Sequence of chain 1.D:
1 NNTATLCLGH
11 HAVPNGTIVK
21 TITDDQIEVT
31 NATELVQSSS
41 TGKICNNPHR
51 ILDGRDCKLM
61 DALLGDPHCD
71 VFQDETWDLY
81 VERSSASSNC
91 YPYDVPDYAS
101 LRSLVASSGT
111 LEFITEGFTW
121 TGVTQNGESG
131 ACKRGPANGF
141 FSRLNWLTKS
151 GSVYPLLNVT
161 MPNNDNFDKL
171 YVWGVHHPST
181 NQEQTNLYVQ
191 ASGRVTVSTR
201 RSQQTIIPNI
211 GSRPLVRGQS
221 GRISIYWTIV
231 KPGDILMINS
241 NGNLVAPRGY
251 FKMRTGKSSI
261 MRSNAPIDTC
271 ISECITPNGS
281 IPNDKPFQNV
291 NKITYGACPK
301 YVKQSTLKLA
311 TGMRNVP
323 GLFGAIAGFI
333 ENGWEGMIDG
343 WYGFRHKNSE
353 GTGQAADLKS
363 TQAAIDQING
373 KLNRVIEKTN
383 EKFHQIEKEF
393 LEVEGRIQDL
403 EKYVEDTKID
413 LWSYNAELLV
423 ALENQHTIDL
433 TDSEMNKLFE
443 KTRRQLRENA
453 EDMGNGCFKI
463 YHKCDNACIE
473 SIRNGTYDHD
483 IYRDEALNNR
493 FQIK

Binding-site contacts:
Ligand atom C1 contacts residue SER212 of chain 1.C at 4.4 Å.
Ligand atom O3 contacts residue LEU215 of chain 1.C at 3.4 Å.
Ligand atom C8 contacts residue PRO214 of chain 1.C at 4.1 Å (hydrophobic).
Ligand atom C8 contacts residue ILE235 of chain 1.D at 4.3 Å (hydrophobic).
Ligand atom O7 contacts residue ARG213 of chain 1.C at 3.9 Å.
Ligand atom C5 contacts residue ASN158 of chain 1.D at 3.6 Å.
Ligand atom C2 contacts residue LEU215 of chain 1.C at 4.0 Å (hydrophobic).
Ligand atom C4 contacts residue ASN158 of chain 1.D at 4.2 Å.
Ligand atom C8 contacts residue SER212 of chain 1.C at 4.3 Å.
Ligand atom C3 contacts residue ASN158 of chain 1.D at 3.7 Å.
Ligand atom C8 contacts residue THR160 of chain 1.D at 4.1 Å.
Ligand atom N2 contacts residue ASN158 of chain 1.D at 2.9 Å (h-bond).
Ligand atom O7 contacts residue PRO214 of chain 1.C at 3.8 Å.
Ligand atom O4 contacts residue LEU215 of chain 1.C at 4.1 Å.
Ligand atom C8 contacts residue LEU215 of chain 1.C at 4.5 Å (hydrophobic).
Ligand atom C2 contacts residue ASN158 of chain 1.D at 2.4 Å.
Ligand atom C6 contacts residue MET237 of chain 1.D at 4.4 Å (hydrophobic).
Ligand atom C4 contacts residue LEU215 of chain 1.C at 3.6 Å (hydrophobic).
Ligand atom C8 contacts residue MET237 of chain 1.D at 4.1 Å (hydrophobic).
Ligand atom O7 contacts residue MET237 of chain 1.D at 4.4 Å.
Ligand atom C6 contacts residue THR160 of chain 1.D at 3.5 Å.
Ligand atom C5 contacts residue THR160 of chain 1.D at 4.4 Å.
Ligand atom C3 contacts residue LEU215 of chain 1.C at 3.8 Å (hydrophobic).
Ligand atom C1 contacts residue ASN158 of chain 1.D at 1.4 Å.
Ligand atom C5 contacts residue MET237 of chain 1.D at 3.9 Å (hydrophobic).
Ligand atom O6 contacts residue THR160 of chain 1.D at 4.4 Å.
Ligand atom C1 contacts residue MET237 of chain 1.D at 3.9 Å (hydrophobic).
Ligand atom O5 contacts residue MET237 of chain 1.D at 3.8 Å.
Ligand atom C7 contacts residue ASN158 of chain 1.D at 3.5 Å.
Ligand atom O5 contacts residue ASN158 of chain 1.D at 2.3 Å (h-bond).
Ligand atom C7 contacts residue LEU215 of chain 1.C at 4.1 Å (hydrophobic).
Ligand atom O7 contacts residue LEU215 of chain 1.C at 3.2 Å (h-bond).
Ligand atom N2 contacts residue SER212 of chain 1.C at 4.0 Å.
Ligand atom O7 contacts residue ASN158 of chain 1.D at 3.6 Å.
Ligand atom C7 contacts residue PRO214 of chain 1.C at 4.4 Å (hydrophobic).

Sequence of chain 1.C:
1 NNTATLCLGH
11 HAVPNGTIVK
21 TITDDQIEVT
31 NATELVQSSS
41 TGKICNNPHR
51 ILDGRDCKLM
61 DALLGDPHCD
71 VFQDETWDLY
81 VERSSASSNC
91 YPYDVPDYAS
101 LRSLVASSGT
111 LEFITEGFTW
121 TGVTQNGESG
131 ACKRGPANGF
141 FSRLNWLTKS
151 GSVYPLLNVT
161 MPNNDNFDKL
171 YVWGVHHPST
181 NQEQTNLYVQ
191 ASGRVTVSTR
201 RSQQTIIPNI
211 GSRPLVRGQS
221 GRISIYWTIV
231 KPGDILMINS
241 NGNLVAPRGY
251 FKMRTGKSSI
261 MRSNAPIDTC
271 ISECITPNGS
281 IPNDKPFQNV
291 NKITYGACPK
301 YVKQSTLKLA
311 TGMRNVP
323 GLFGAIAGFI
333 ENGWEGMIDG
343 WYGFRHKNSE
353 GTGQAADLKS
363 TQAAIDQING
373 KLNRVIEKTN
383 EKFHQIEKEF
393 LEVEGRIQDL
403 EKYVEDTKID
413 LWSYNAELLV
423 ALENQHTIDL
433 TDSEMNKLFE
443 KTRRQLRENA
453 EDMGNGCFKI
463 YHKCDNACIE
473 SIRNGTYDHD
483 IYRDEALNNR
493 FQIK

This small molecule binds to this protein.
Small molecule (SMILES): CC(=O)N[C@H]1[C@H](O[C@H]2[C@H](O)[C@@H](NC(C)=O)CO[C@@H]2CO)O[C@H](CO)[C@@H](O)[C@@H]1O